Sequence of chain 1.B:
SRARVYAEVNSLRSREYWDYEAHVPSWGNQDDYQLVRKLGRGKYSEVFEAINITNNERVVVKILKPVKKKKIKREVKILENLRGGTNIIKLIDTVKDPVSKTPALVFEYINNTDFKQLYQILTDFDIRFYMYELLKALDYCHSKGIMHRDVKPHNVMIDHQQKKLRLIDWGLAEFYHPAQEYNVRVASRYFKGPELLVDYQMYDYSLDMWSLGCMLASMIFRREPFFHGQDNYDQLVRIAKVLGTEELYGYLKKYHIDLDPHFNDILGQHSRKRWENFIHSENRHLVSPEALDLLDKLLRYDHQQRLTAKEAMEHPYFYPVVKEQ

Binding-site contacts:
Ligand atom C11 contacts residue VAL59 of chain 1.B at 4.1 Å (hydrophobic).
Ligand atom C07 contacts residue LEU51 of chain 1.B at 3.6 Å (hydrophobic).
Ligand atom C19 contacts residue ILE180 of chain 1.B at 3.5 Å (hydrophobic).
Ligand atom C11 contacts residue ILE180 of chain 1.B at 4.2 Å (hydrophobic).
Ligand atom N09 contacts residue LEU51 of chain 1.B at 3.9 Å.
Ligand atom C01 contacts residue LEU51 of chain 1.B at 3.6 Å (hydrophobic).
Ligand atom C02 contacts residue LEU51 of chain 1.B at 4.0 Å (hydrophobic).
Ligand atom C05 contacts residue ILE122 of chain 1.B at 3.6 Å (hydrophobic).
Ligand atom C08 contacts residue LEU51 of chain 1.B at 3.8 Å (hydrophobic).
Ligand atom N21 contacts residue LYS74 of chain 1.B at 4.0 Å.
Ligand atom C17 contacts residue ILE180 of chain 1.B at 3.8 Å (hydrophobic).
Ligand atom C03 contacts residue TYR121 of chain 1.B at 3.9 Å (hydrophobic).
Ligand atom C03 contacts residue ILE122 of chain 1.B at 3.3 Å (hydrophobic).
Ligand atom C12 contacts residue MET169 of chain 1.B at 4.2 Å (hydrophobic).
Ligand atom C15 contacts residue ILE180 of chain 1.B at 3.4 Å (hydrophobic).
Ligand atom C01 contacts residue ASN124 of chain 1.B at 3.0 Å.
Ligand atom N21 contacts residue PHE119 of chain 1.B at 3.4 Å.
Ligand atom N20 contacts residue VAL59 of chain 1.B at 3.7 Å.
Ligand atom C05 contacts residue ASN124 of chain 1.B at 3.1 Å.
Ligand atom C03 contacts residue LEU51 of chain 1.B at 4.0 Å (hydrophobic).
Ligand atom N16 contacts residue VAL72 of chain 1.B at 4.0 Å.
Ligand atom N20 contacts residue LYS74 of chain 1.B at 4.0 Å.
Ligand atom C12 contacts residue VAL59 of chain 1.B at 4.0 Å (hydrophobic).
Ligand atom C14 contacts residue ILE180 of chain 1.B at 3.6 Å (hydrophobic).
Ligand atom N20 contacts residue ILE180 of chain 1.B at 4.1 Å.
Ligand atom C04 contacts residue ASN124 of chain 1.B at 3.0 Å.
Ligand atom C02 contacts residue ASN124 of chain 1.B at 2.9 Å.
Ligand atom C08 contacts residue ASN124 of chain 1.B at 4.1 Å.
Ligand atom N18 contacts residue ILE180 of chain 1.B at 4.1 Å.
Ligand atom C17 contacts residue PHE119 of chain 1.B at 4.2 Å (hydrophobic).
Ligand atom C06 contacts residue ASN124 of chain 1.B at 3.1 Å.
Ligand atom N16 contacts residue ILE180 of chain 1.B at 4.2 Å.
Ligand atom C10 contacts residue LEU51 of chain 1.B at 4.1 Å (hydrophobic).
Ligand atom C19 contacts residue VAL59 of chain 1.B at 4.0 Å (hydrophobic).
Ligand atom N09 contacts residue ASN124 of chain 1.B at 3.5 Å (h-bond).
Ligand atom C10 contacts residue MET169 of chain 1.B at 3.8 Å (hydrophobic).
Ligand atom C03 contacts residue ASN124 of chain 1.B at 3.1 Å.
Ligand atom C05 contacts residue TYR121 of chain 1.B at 3.5 Å (hydrophobic).
Ligand atom C07 contacts residue MET169 of chain 1.B at 3.9 Å (hydrophobic).
Ligand atom C07 contacts residue ASN124 of chain 1.B at 3.9 Å.

This small molecule binds to this protein.
Small molecule (SMILES): N#C/C(=C\c1c[nH]c2ccccc12)c1n[nH]c(N)c1C#N